Sequence of chain 1.A:
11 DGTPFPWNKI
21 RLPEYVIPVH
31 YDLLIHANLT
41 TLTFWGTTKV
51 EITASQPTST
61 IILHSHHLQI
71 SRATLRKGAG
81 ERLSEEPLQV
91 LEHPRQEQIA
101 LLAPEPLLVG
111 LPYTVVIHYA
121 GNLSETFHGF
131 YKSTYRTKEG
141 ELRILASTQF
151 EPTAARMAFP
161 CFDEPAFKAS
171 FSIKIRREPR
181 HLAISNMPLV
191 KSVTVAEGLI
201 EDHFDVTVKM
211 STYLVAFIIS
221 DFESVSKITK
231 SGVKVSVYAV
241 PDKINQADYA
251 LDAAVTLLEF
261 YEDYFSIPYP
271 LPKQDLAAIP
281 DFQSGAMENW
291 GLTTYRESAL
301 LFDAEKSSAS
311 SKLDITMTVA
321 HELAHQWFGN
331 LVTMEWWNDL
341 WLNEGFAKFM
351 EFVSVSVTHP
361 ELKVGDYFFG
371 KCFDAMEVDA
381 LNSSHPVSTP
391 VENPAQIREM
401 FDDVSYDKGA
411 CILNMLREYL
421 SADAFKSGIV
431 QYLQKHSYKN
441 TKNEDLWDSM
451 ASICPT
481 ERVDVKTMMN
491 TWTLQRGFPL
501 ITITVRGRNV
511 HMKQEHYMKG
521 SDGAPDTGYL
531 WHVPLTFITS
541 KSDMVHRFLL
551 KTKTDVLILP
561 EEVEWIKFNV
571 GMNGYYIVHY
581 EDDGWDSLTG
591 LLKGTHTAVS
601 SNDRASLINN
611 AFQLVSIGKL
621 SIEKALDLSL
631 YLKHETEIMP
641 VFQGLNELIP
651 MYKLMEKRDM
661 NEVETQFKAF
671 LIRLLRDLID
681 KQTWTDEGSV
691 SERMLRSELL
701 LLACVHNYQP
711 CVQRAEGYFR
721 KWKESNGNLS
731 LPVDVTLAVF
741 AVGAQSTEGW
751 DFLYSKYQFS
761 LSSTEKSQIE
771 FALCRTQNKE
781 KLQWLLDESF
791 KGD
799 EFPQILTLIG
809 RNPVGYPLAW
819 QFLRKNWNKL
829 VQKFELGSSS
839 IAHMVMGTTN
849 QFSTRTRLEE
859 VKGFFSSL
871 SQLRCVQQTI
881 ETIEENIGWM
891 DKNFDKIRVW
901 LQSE

Binding-site contacts:
Ligand atom C4 contacts residue ASN122 of chain 1.A at 4.3 Å.
Ligand atom C2 contacts residue ASN122 of chain 1.A at 2.5 Å.
Ligand atom C7 contacts residue GLY121 of chain 1.A at 4.2 Å.
Ligand atom O7 contacts residue GLN69 of chain 1.A at 2.7 Å (h-bond).
Ligand atom C8 contacts residue ALA120 of chain 1.A at 3.3 Å (hydrophobic).
Ligand atom C8 contacts residue GLN69 of chain 1.A at 3.5 Å.
Ligand atom C7 contacts residue ASN122 of chain 1.A at 4.0 Å.
Ligand atom N2 contacts residue ASN122 of chain 1.A at 2.9 Å (h-bond).
Ligand atom C7 contacts residue GLN69 of chain 1.A at 3.4 Å.
Ligand atom N2 contacts residue GLY121 of chain 1.A at 4.4 Å.
Ligand atom C8 contacts residue GLY121 of chain 1.A at 3.2 Å.
Ligand atom O5 contacts residue ASN122 of chain 1.A at 2.4 Å (h-bond).
Ligand atom C3 contacts residue ASN122 of chain 1.A at 3.8 Å.
Ligand atom C8 contacts residue ASN122 of chain 1.A at 4.3 Å.
Ligand atom C5 contacts residue ASN122 of chain 1.A at 3.7 Å.
Ligand atom C1 contacts residue ASN122 of chain 1.A at 1.4 Å.
Ligand atom O3 contacts residue GLN69 of chain 1.A at 3.8 Å.

This protein binds this small molecule.
Small molecule (SMILES): CC(=O)N[C@H]1[C@H](O[C@H]2[C@H](O)[C@@H](NC(C)=O)CO[C@@H]2CO)O[C@H](CO)[C@@H](O)[C@@H]1O